Binding-site contacts:
Ligand atom O3' contacts residue EDO1 of chain 1.F at 3.4 Å (h-bond).
Ligand atom C6 contacts residue PHE137 of chain 1.A at 3.4 Å (hydrophobic).
Ligand atom O4' contacts residue ASP41 of chain 1.A at 3.2 Å (salt-bridge).
Ligand atom PA contacts residue ARG44 of chain 1.A at 3.7 Å.
Ligand atom N1 contacts residue ARG58 of chain 1.A at 3.1 Å (salt-bridge).
Ligand atom C5' contacts residue EDO1 of chain 1.F at 3.6 Å.
Ligand atom N6 contacts residue HIS136 of chain 1.A at 3.1 Å (h-bond).
Ligand atom O4' contacts residue PHE53 of chain 1.A at 3.5 Å.
Ligand atom O5' contacts residue ARG44 of chain 1.A at 3.5 Å (salt-bridge).
Ligand atom O1B contacts residue ILE84 of chain 1.A at 3.3 Å (h-bond).
Ligand atom C1' contacts residue ASP41 of chain 1.A at 3.5 Å.
Ligand atom O3' contacts residue LYS123 of chain 1.A at 3.2 Å (salt-bridge).
Ligand atom O2A contacts residue ALA83 of chain 1.A at 3.2 Å.
Ligand atom O2B contacts residue PRO86 of chain 1.A at 3.2 Å.
Ligand atom O3B contacts residue ARG44 of chain 1.A at 2.8 Å (salt-bridge).
Ligand atom C5' contacts residue ILE84 of chain 1.A at 3.7 Å (hydrophobic).
Ligand atom O3B contacts residue ASN61 of chain 1.A at 3.1 Å (h-bond).
Ligand atom O2A contacts residue ILE84 of chain 1.A at 2.9 Å (h-bond).
Ligand atom C5 contacts residue PHE53 of chain 1.A at 3.7 Å (hydrophobic).
Ligand atom C2 contacts residue ILE84 of chain 1.A at 3.6 Å (hydrophobic).
Ligand atom N7 contacts residue PHE53 of chain 1.A at 3.3 Å.
Ligand atom C8 contacts residue PHE53 of chain 1.A at 3.4 Å (hydrophobic).
Ligand atom N3 contacts residue ILE84 of chain 1.A at 3.7 Å.
Ligand atom O1B contacts residue LEU62 of chain 1.A at 3.4 Å.
Ligand atom C2' contacts residue LEU125 of chain 1.A at 3.5 Å (hydrophobic).
Ligand atom N9 contacts residue PHE53 of chain 1.A at 3.5 Å.
Ligand atom O3B contacts residue ARG58 of chain 1.A at 3.6 Å.
Ligand atom O2A contacts residue EDO1 of chain 1.F at 2.6 Å (h-bond).
Ligand atom O2' contacts residue ASP41 of chain 1.A at 2.9 Å (salt-bridge).
Ligand atom C4' contacts residue ASP41 of chain 1.A at 3.3 Å.
Ligand atom O2B contacts residue ARG58 of chain 1.A at 2.9 Å (salt-bridge).
Ligand atom C4 contacts residue PHE53 of chain 1.A at 3.6 Å (hydrophobic).
Ligand atom O1B contacts residue SER85 of chain 1.A at 3.0 Å (h-bond).
Ligand atom O2' contacts residue LYS123 of chain 1.A at 2.6 Å (salt-bridge).
Ligand atom N1 contacts residue PHE137 of chain 1.A at 3.6 Å.
Ligand atom O1A contacts residue ARG44 of chain 1.A at 2.9 Å (salt-bridge).
Ligand atom N1 contacts residue THR138 of chain 1.A at 3.6 Å (h-bond).
Ligand atom N1 contacts residue HIS136 of chain 1.A at 3.7 Å.
Ligand atom O1A contacts residue ASN61 of chain 1.A at 2.9 Å (h-bond).
Ligand atom C2 contacts residue THR138 of chain 1.A at 3.7 Å.

The protein below binds the small molecule below.
Small molecule (SMILES): Nc1ncnc2c1ncn2[C@@H]1O[C@H](CO[P](=O)(O)OS(=O)(=O)O)[C@@H](O)[C@H]1O

Sequence of chain 1.A:
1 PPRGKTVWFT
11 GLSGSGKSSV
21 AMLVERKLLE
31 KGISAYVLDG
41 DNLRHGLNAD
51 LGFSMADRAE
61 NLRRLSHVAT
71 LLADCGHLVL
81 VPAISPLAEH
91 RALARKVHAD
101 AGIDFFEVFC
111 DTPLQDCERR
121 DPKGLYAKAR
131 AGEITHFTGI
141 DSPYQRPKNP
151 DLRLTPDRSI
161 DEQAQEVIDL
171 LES